Sequence of chain 1.E:
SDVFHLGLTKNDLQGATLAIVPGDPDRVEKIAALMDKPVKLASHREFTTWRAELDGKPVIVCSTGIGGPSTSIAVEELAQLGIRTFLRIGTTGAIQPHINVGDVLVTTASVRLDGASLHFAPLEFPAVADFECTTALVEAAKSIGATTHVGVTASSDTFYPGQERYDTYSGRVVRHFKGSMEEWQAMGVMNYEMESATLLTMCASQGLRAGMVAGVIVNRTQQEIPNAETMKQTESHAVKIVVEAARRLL

Sequence of chain 1.F:
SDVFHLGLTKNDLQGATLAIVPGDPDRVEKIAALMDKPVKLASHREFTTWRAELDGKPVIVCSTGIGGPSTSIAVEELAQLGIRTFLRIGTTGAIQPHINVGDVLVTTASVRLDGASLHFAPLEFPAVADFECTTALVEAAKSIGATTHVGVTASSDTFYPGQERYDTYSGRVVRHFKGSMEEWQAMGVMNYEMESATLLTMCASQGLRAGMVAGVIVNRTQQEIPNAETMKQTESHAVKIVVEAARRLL

The protein below binds the small molecule below.
Small molecule (SMILES): O=P(O)(O)O[C@H]1O[C@H](CO)[C@@H](O)[C@H]1O

Binding-site contacts:
Ligand atom O1 contacts residue THR94 of chain 1.E at 3.4 Å (h-bond).
Ligand atom O4 contacts residue URF1 of chain 1.W at 3.0 Å (h-bond).
Ligand atom C1 contacts residue THR94 of chain 1.E at 3.2 Å.
Ligand atom O1 contacts residue GLU198 of chain 1.E at 3.9 Å.
Ligand atom O2P contacts residue ARG30 of chain 1.E at 2.6 Å (salt-bridge).
Ligand atom O3 contacts residue GLU198 of chain 1.E at 2.7 Å (salt-bridge).
Ligand atom O3P contacts residue ARG30 of chain 1.E at 3.4 Å (salt-bridge).
Ligand atom O3P contacts residue ARG48 of chain 1.F at 3.1 Å (salt-bridge).
Ligand atom O2 contacts residue GLU196 of chain 1.E at 3.4 Å.
Ligand atom O2P contacts residue GLY93 of chain 1.E at 3.2 Å.
Ligand atom C1 contacts residue ARG91 of chain 1.E at 3.8 Å.
Ligand atom C2 contacts residue URF1 of chain 1.W at 3.6 Å.
Ligand atom O3P contacts residue THR94 of chain 1.E at 2.6 Å (h-bond).
Ligand atom C4 contacts residue URF1 of chain 1.W at 3.9 Å.
Ligand atom O5 contacts residue PHE162 of chain 1.E at 3.8 Å.
Ligand atom C2 contacts residue GLU198 of chain 1.E at 3.4 Å.
Ligand atom O2 contacts residue ARG91 of chain 1.E at 3.1 Å (salt-bridge).
Ligand atom C2 contacts residue MET197 of chain 1.E at 3.8 Å (hydrophobic).
Ligand atom P contacts residue THR94 of chain 1.E at 3.8 Å.
Ligand atom O2P contacts residue GLY26 of chain 1.E at 3.1 Å (h-bond).
Ligand atom O1P contacts residue GLY26 of chain 1.E at 3.5 Å.
Ligand atom O5 contacts residue URF1 of chain 1.W at 3.7 Å.
Ligand atom O1 contacts residue ARG91 of chain 1.E at 3.2 Å (salt-bridge).
Ligand atom C5 contacts residue HIS8 of chain 1.F at 3.3 Å.
Ligand atom C3 contacts residue MET197 of chain 1.E at 3.9 Å (hydrophobic).
Ligand atom O2P contacts residue ILE92 of chain 1.E at 3.5 Å (h-bond).
Ligand atom C3 contacts residue GLU198 of chain 1.E at 3.3 Å.
Ligand atom O2 contacts residue MET197 of chain 1.E at 2.8 Å (h-bond).
Ligand atom O5 contacts residue HIS8 of chain 1.F at 2.7 Å (h-bond).
Ligand atom C1 contacts residue URF1 of chain 1.W at 3.7 Å.
Ligand atom C5 contacts residue URF1 of chain 1.W at 3.5 Å.
Ligand atom O1 contacts residue GLY93 of chain 1.E at 3.9 Å.
Ligand atom P contacts residue ARG48 of chain 1.F at 3.8 Å.
Ligand atom C5 contacts residue PHE162 of chain 1.E at 3.9 Å (hydrophobic).
Ligand atom P contacts residue ARG30 of chain 1.E at 3.5 Å.
Ligand atom O1P contacts residue ARG48 of chain 1.F at 2.8 Å (salt-bridge).
Ligand atom O2 contacts residue GLU198 of chain 1.E at 2.6 Å (salt-bridge).
Ligand atom O4 contacts residue THR94 of chain 1.E at 3.3 Å (h-bond).
Ligand atom O3 contacts residue ILE69 of chain 1.E at 3.2 Å.
Ligand atom O2P contacts residue ARG91 of chain 1.E at 3.1 Å (salt-bridge).